Binding-site contacts:
Ligand atom O1P contacts residue ARG61 of chain 1.A at 2.9 Å (salt-bridge).
Ligand atom CA contacts residue QQ01 of chain 1.G at 3.5 Å.
Ligand atom NE contacts residue ARG65 of chain 1.A at 3.7 Å.
Ligand atom N contacts residue QQ01 of chain 1.G at 3.7 Å.
Ligand atom CA contacts residue ASN180 of chain 1.A at 3.7 Å.
Ligand atom NH2 contacts residue VAL183 of chain 1.A at 3.6 Å.
Ligand atom CB contacts residue ASN231 of chain 1.A at 3.6 Å.
Ligand atom O1P contacts residue ARG134 of chain 1.A at 2.8 Å (salt-bridge).
Ligand atom CA contacts residue ASN231 of chain 1.A at 3.7 Å.
Ligand atom CA contacts residue ASN180 of chain 1.A at 3.5 Å.
Ligand atom O contacts residue VAL183 of chain 1.A at 3.3 Å.
Ligand atom O3P contacts residue ARG61 of chain 1.A at 2.8 Å (salt-bridge).
Ligand atom N contacts residue LEU179 of chain 1.A at 3.5 Å.
Ligand atom O contacts residue LEU234 of chain 1.A at 3.6 Å.
Ligand atom NH1 contacts residue ARG65 of chain 1.A at 3.6 Å.
Ligand atom C contacts residue ASN231 of chain 1.A at 3.6 Å.
Ligand atom CB contacts residue QQ01 of chain 1.G at 3.0 Å.
Ligand atom CZ contacts residue GLU187 of chain 1.A at 3.4 Å.
Ligand atom SG contacts residue QQ01 of chain 1.G at 2.0 Å (h-bond).
Ligand atom CB contacts residue ASN180 of chain 1.A at 3.5 Å.
Ligand atom NH2 contacts residue GLU187 of chain 1.A at 2.8 Å (salt-bridge).
Ligand atom CZ contacts residue ARG65 of chain 1.A at 3.6 Å.
Ligand atom O contacts residue QQ01 of chain 1.G at 3.7 Å.
Ligand atom NE contacts residue GLU187 of chain 1.A at 2.8 Å (salt-bridge).
Ligand atom O2P contacts residue ARG134 of chain 1.A at 2.8 Å (salt-bridge).
Ligand atom C contacts residue ASN180 of chain 1.A at 3.6 Å.
Ligand atom O2P contacts residue TYR135 of chain 1.A at 2.6 Å (h-bond).
Ligand atom NH2 contacts residue ARG61 of chain 1.A at 3.6 Å.
Ligand atom C contacts residue LEU179 of chain 1.A at 3.5 Å (hydrophobic).
Ligand atom P contacts residue ARG61 of chain 1.A at 3.7 Å.
Ligand atom N contacts residue ASN180 of chain 1.A at 2.8 Å (h-bond).
Ligand atom O contacts residue ASN231 of chain 1.A at 2.9 Å (h-bond).
Ligand atom CB contacts residue ASN231 of chain 1.A at 3.6 Å.
Ligand atom CA contacts residue ASN231 of chain 1.A at 3.5 Å.
Ligand atom N contacts residue ASN231 of chain 1.A at 2.8 Å (h-bond).
Ligand atom CB contacts residue ASN180 of chain 1.A at 3.3 Å.
Ligand atom O contacts residue LEU179 of chain 1.A at 3.7 Å.
Ligand atom NZ contacts residue ASP230 of chain 1.A at 3.0 Å (salt-bridge).
Ligand atom CD contacts residue GLU187 of chain 1.A at 3.5 Å.
Ligand atom NH2 contacts residue ARG65 of chain 1.A at 3.4 Å (salt-bridge).

Sequence of chain 1.A:
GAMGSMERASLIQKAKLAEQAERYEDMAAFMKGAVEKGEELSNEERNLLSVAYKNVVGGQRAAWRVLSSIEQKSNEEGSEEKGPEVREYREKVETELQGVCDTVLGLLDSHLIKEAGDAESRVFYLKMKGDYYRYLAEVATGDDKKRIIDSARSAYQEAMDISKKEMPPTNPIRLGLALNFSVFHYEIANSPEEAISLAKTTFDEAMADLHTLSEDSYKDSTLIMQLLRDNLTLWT

The small molecule below binds the protein below.
Small molecule (SMILES): C[C@H](N)C(=O)N[C@@H](CCCN=C(N)N)C(=O)N[C@@H](CCCN=C(N)N)C(=O)N[C@@H](CCCCN)C(=O)N[C@@H](COP(=O)(O)O)C(=O)N[C@@H](CS)C(=O)N[C@@H](CCC(N)=O)C(=O)N[C@@H](C)C(N)=O